Sequence of chain 1.A:
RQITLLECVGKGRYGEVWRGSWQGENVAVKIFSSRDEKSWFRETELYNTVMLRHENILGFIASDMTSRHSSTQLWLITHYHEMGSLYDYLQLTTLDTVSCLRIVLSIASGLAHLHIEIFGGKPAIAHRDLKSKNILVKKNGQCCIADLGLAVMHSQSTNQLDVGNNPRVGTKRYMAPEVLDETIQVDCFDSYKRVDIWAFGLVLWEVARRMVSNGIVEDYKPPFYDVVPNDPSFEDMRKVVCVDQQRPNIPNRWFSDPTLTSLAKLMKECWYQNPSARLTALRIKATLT

A small-molecule ligand and the protein it binds are described below.
Small molecule (SMILES): Nc1ncnc2c1ncn2[C@@H]1O[C@H](CO[P](=O)(O)O[P](=O)(O)NP(=O)(O)O)[C@@H](O)[C@H]1O

Binding-site contacts:
Ligand atom N6 contacts residue THR114 of chain 1.A at 3.4 Å (h-bond).
Ligand atom N3B contacts residue LYS169 of chain 1.A at 3.7 Å.
Ligand atom N1 contacts residue HIS117 of chain 1.A at 3.4 Å (h-bond).
Ligand atom C5' contacts residue LYS47 of chain 1.A at 3.8 Å.
Ligand atom O3G contacts residue MG1 of chain 1.C at 3.5 Å.
Ligand atom O2' contacts residue SER121 of chain 1.A at 3.8 Å.
Ligand atom O1B contacts residue LYS171 of chain 1.A at 3.7 Å.
Ligand atom O2A contacts residue GLY51 of chain 1.A at 3.3 Å (h-bond).
Ligand atom O1A contacts residue MG1 of chain 1.C at 2.2 Å.
Ligand atom O3A contacts residue MG1 of chain 1.C at 3.7 Å.
Ligand atom O2B contacts residue MG1 of chain 1.D at 3.3 Å.
Ligand atom O2A contacts residue LYS66 of chain 1.A at 3.7 Å.
Ligand atom O2B contacts residue ASN172 of chain 1.A at 3.2 Å (h-bond).
Ligand atom O2G contacts residue ARG49 of chain 1.A at 2.6 Å (salt-bridge).
Ligand atom C8 contacts residue MG1 of chain 1.D at 3.8 Å.
Ligand atom O1G contacts residue LYS169 of chain 1.A at 2.8 Å (salt-bridge).
Ligand atom N6 contacts residue LEU174 of chain 1.A at 3.4 Å.
Ligand atom C2 contacts residue TYR116 of chain 1.A at 3.8 Å (hydrophobic).
Ligand atom PG contacts residue LYS169 of chain 1.A at 3.8 Å.
Ligand atom O2B contacts residue MG1 of chain 1.C at 2.3 Å.
Ligand atom O2A contacts residue VAL53 of chain 1.A at 3.4 Å.
Ligand atom N6 contacts residue HIS115 of chain 1.A at 3.1 Å (h-bond).
Ligand atom C6 contacts residue ALA64 of chain 1.A at 3.4 Å (hydrophobic).
Ligand atom O1A contacts residue LYS66 of chain 1.A at 3.6 Å (salt-bridge).
Ligand atom O3G contacts residue TYR50 of chain 1.A at 3.7 Å.
Ligand atom O1G contacts residue ARG49 of chain 1.A at 2.5 Å (salt-bridge).
Ligand atom O2G contacts residue GLY48 of chain 1.A at 3.0 Å.
Ligand atom O1A contacts residue MG1 of chain 1.D at 3.1 Å.
Ligand atom C2 contacts residue HIS117 of chain 1.A at 3.5 Å.
Ligand atom N6 contacts residue ALA64 of chain 1.A at 3.1 Å.
Ligand atom C6 contacts residue LEU174 of chain 1.A at 3.6 Å (hydrophobic).
Ligand atom N1 contacts residue ALA64 of chain 1.A at 3.6 Å.
Ligand atom PG contacts residue ARG49 of chain 1.A at 3.8 Å.
Ligand atom PA contacts residue MG1 of chain 1.C at 3.4 Å.
Ligand atom O2A contacts residue GLY48 of chain 1.A at 3.3 Å (h-bond).
Ligand atom O2' contacts residue ASP124 of chain 1.A at 3.2 Å (salt-bridge).
Ligand atom N1 contacts residue TYR116 of chain 1.A at 3.8 Å.
Ligand atom O2B contacts residue LYS171 of chain 1.A at 3.8 Å.
Ligand atom O3A contacts residue GLY48 of chain 1.A at 3.2 Å.
Ligand atom PB contacts residue MG1 of chain 1.C at 3.5 Å.